A protein and the small-molecule ligand that binds it are described below.
Small molecule (SMILES): Cc1cccc(O)c1

Sequence of chain 2.D:
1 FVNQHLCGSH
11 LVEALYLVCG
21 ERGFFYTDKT

Sequence of chain 2.A:
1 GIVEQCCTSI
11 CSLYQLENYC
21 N

Sequence of chain 2.B:
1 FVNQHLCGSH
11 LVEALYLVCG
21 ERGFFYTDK

Binding-site contacts:
Ligand atom O1 contacts residue THR27 of chain 2.B at 4.1 Å.
Ligand atom C2 contacts residue ASP28 of chain 2.B at 4.1 Å.
Ligand atom O1 contacts residue GLU21 of chain 2.D at 4.1 Å.
Ligand atom C7 contacts residue VAL3 of chain 2.A at 3.3 Å (hydrophobic).
Ligand atom C1 contacts residue THR27 of chain 2.B at 4.3 Å.
Ligand atom C2 contacts residue TYR26 of chain 2.B at 3.8 Å (hydrophobic).
Ligand atom C7 contacts residue ASP28 of chain 2.B at 3.3 Å.
Ligand atom C6 contacts residue ASP28 of chain 2.B at 4.2 Å.
Ligand atom C4 contacts residue ASP28 of chain 2.B at 2.9 Å.
Ligand atom C1 contacts residue ASP28 of chain 2.B at 4.3 Å.
Ligand atom C1 contacts residue GLU21 of chain 2.D at 4.1 Å.
Ligand atom C5 contacts residue LYS29 of chain 2.B at 3.9 Å.
Ligand atom C6 contacts residue GLU21 of chain 2.D at 3.1 Å.
Ligand atom C5 contacts residue ASP28 of chain 2.B at 3.3 Å.
Ligand atom O1 contacts residue GLY23 of chain 2.D at 3.7 Å.
Ligand atom C1 contacts residue TYR26 of chain 2.B at 4.1 Å (hydrophobic).
Ligand atom C2 contacts residue THR27 of chain 2.B at 4.1 Å.
Ligand atom O1 contacts residue GLY20 of chain 2.D at 4.0 Å.
Ligand atom O1 contacts residue TYR26 of chain 2.B at 3.5 Å.
Ligand atom C3 contacts residue VAL3 of chain 2.A at 4.4 Å (hydrophobic).
Ligand atom C6 contacts residue LYS29 of chain 2.B at 4.2 Å.
Ligand atom C5 contacts residue GLU21 of chain 2.D at 3.9 Å.
Ligand atom C3 contacts residue ASP28 of chain 2.B at 3.4 Å.